A protein and the small-molecule ligand that binds it are described below.
Small molecule (SMILES): [H]/N=C(/N)N/N=C/c1ccc(Cl)cc1

Binding-site contacts:
Ligand atom C9 contacts residue TRP56 of chain 2.A at 3.9 Å (hydrophobic).
Ligand atom C4 contacts residue LEU83 of chain 2.A at 3.8 Å (hydrophobic).
Ligand atom C7 contacts residue SER103 of chain 2.A at 3.2 Å.
Ligand atom C2 contacts residue PHE104 of chain 2.A at 3.5 Å (hydrophobic).
Ligand atom CL1 contacts residue ARG57 of chain 2.A at 3.7 Å.
Ligand atom N3 contacts residue GLU421 of chain 2.A at 4.0 Å.
Ligand atom N3 contacts residue DMS1 of chain 2.C at 4.1 Å.
Ligand atom C7 contacts residue TRP56 of chain 2.A at 3.5 Å (hydrophobic).
Ligand atom C1 contacts residue PHE104 of chain 2.A at 3.5 Å (hydrophobic).
Ligand atom N1 contacts residue TRP56 of chain 2.A at 3.8 Å.
Ligand atom C6 contacts residue TRP56 of chain 2.A at 3.7 Å (hydrophobic).
Ligand atom N3 contacts residue PHE422 of chain 2.A at 4.0 Å.
Ligand atom C4 contacts residue TRP56 of chain 2.A at 3.8 Å (hydrophobic).
Ligand atom N2 contacts residue DMS1 of chain 2.C at 3.6 Å.
Ligand atom C7 contacts residue PHE422 of chain 2.A at 3.6 Å (hydrophobic).
Ligand atom C2 contacts residue TRP56 of chain 2.A at 3.8 Å (hydrophobic).
Ligand atom C5 contacts residue LEU83 of chain 2.A at 4.1 Å (hydrophobic).
Ligand atom N4 contacts residue DMS1 of chain 2.C at 4.1 Å.
Ligand atom N4 contacts residue TRP56 of chain 2.A at 3.5 Å.
Ligand atom C9 contacts residue PHE422 of chain 2.A at 4.0 Å (hydrophobic).
Ligand atom C2 contacts residue ALA53 of chain 2.A at 3.8 Å (hydrophobic).
Ligand atom N1 contacts residue PHE422 of chain 2.A at 3.8 Å.
Ligand atom CL1 contacts residue ALA53 of chain 2.A at 3.5 Å.
Ligand atom N4 contacts residue ILE48 of chain 2.A at 3.8 Å.
Ligand atom C5 contacts residue MET85 of chain 2.A at 3.8 Å (hydrophobic).
Ligand atom CL1 contacts residue LEU83 of chain 2.A at 3.9 Å.
Ligand atom C3 contacts residue PHE104 of chain 2.A at 4.0 Å (hydrophobic).
Ligand atom CL1 contacts residue TRP33 of chain 2.A at 3.6 Å.
Ligand atom N1 contacts residue DMS1 of chain 2.C at 3.6 Å.
Ligand atom C3 contacts residue TRP56 of chain 2.A at 3.8 Å (hydrophobic).
Ligand atom C6 contacts residue SER103 of chain 2.A at 3.9 Å.
Ligand atom C9 contacts residue DMS1 of chain 2.C at 4.1 Å.
Ligand atom N2 contacts residue SER103 of chain 2.A at 4.0 Å.
Ligand atom N2 contacts residue PHE422 of chain 2.A at 3.0 Å (h-bond).
Ligand atom C1 contacts residue ILE48 of chain 2.A at 4.1 Å (hydrophobic).
Ligand atom C1 contacts residue TRP56 of chain 2.A at 3.7 Å (hydrophobic).
Ligand atom C5 contacts residue TRP56 of chain 2.A at 3.7 Å (hydrophobic).
Ligand atom C3 contacts residue ALA53 of chain 2.A at 3.8 Å (hydrophobic).
Ligand atom N1 contacts residue SER103 of chain 2.A at 4.0 Å.
Ligand atom C5 contacts residue SER103 of chain 2.A at 4.0 Å.

Sequence of chain 2.A:
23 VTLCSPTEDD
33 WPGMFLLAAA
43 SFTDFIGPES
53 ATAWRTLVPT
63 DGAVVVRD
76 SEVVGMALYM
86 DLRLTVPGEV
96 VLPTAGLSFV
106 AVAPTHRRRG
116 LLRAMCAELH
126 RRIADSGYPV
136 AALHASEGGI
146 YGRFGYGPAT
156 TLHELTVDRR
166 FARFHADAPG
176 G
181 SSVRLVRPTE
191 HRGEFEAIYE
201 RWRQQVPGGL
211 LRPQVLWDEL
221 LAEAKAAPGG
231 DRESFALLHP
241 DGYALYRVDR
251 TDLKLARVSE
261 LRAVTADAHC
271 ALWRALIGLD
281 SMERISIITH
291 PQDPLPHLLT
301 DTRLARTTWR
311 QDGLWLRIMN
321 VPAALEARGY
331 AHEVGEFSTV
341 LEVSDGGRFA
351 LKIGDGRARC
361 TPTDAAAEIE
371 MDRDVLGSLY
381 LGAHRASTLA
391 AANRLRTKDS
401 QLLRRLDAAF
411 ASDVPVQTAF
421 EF